This small molecule binds to this protein.
Small molecule (SMILES): CC(=O)N[C@@H]1[C@@H](O)[C@H](O)[C@@H](CO)O[C@H]1O

Sequence of chain 1.A:
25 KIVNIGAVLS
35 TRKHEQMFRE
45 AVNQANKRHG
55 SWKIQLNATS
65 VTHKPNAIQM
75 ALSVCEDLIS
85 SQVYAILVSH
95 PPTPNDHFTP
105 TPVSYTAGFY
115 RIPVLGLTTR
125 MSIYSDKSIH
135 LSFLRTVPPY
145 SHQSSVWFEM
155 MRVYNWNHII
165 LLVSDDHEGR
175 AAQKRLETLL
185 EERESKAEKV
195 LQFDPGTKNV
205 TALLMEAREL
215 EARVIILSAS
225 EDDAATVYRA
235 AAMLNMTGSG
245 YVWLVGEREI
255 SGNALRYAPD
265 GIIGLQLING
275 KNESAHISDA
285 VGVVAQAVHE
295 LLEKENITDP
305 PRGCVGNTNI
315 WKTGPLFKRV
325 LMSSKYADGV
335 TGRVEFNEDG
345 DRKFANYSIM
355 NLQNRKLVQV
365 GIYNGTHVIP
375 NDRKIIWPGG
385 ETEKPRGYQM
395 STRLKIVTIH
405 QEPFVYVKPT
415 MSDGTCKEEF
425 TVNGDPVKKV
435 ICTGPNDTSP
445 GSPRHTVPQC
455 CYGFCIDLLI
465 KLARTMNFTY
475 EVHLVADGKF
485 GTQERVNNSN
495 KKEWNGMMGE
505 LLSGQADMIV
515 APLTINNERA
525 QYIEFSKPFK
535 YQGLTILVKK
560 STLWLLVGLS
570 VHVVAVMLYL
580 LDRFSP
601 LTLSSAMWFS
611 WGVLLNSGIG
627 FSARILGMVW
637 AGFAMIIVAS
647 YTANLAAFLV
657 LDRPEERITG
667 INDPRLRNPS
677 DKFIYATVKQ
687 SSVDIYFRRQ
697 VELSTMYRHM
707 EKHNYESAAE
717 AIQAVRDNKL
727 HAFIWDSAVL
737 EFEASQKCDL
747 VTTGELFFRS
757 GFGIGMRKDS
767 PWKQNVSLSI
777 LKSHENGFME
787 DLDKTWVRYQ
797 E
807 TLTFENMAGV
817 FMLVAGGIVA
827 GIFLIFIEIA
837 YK

Binding-site contacts:
Ligand atom C8 contacts residue THR335 of chain 1.A at 4.1 Å.
Ligand atom O5 contacts residue ASN350 of chain 1.A at 2.4 Å (h-bond).
Ligand atom C1 contacts residue ASN350 of chain 1.A at 1.4 Å.
Ligand atom C5 contacts residue ASN350 of chain 1.A at 3.7 Å.
Ligand atom O7 contacts residue GLY336 of chain 1.A at 4.3 Å.
Ligand atom O6 contacts residue ILE366 of chain 1.A at 4.2 Å.
Ligand atom C4 contacts residue ASN350 of chain 1.A at 4.2 Å.
Ligand atom C6 contacts residue NAG1 of chain 1.K at 3.7 Å.
Ligand atom C7 contacts residue ASN350 of chain 1.A at 3.4 Å.
Ligand atom C6 contacts residue ASN368 of chain 1.A at 3.4 Å.
Ligand atom C8 contacts residue ARG337 of chain 1.A at 4.3 Å.
Ligand atom C8 contacts residue GLY336 of chain 1.A at 3.7 Å.
Ligand atom O6 contacts residue NAG1 of chain 1.K at 3.4 Å.
Ligand atom O3 contacts residue ASN350 of chain 1.A at 3.4 Å (h-bond).
Ligand atom C7 contacts residue THR335 of chain 1.A at 3.8 Å.
Ligand atom C1 contacts residue ASN368 of chain 1.A at 3.7 Å.
Ligand atom C3 contacts residue ASN350 of chain 1.A at 3.5 Å.
Ligand atom C7 contacts residue GLY336 of chain 1.A at 4.5 Å.
Ligand atom N2 contacts residue ASN350 of chain 1.A at 3.5 Å (h-bond).
Ligand atom O5 contacts residue ASN368 of chain 1.A at 3.2 Å (h-bond).
Ligand atom O7 contacts residue ASN350 of chain 1.A at 2.9 Å (h-bond).
Ligand atom C2 contacts residue ASN350 of chain 1.A at 2.5 Å.
Ligand atom C5 contacts residue ASN368 of chain 1.A at 3.3 Å.
Ligand atom O7 contacts residue THR335 of chain 1.A at 3.0 Å (h-bond).